Sequence of chain 1.C:
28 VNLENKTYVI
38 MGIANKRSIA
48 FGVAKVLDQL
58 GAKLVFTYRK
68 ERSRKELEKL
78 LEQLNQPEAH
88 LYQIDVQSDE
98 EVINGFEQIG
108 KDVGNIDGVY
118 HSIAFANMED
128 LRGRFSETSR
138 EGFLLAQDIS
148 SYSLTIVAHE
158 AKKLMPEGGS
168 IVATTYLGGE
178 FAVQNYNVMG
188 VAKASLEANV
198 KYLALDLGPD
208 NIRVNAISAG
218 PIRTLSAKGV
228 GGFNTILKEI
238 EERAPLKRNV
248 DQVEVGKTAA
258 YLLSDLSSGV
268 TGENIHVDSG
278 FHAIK

Binding-site contacts:
Ligand atom OXT contacts residue GLY228 of chain 1.C at 4.2 Å.
Ligand atom N contacts residue ARG129 of chain 1.C at 2.8 Å (salt-bridge).
Ligand atom OXT contacts residue GLY229 of chain 1.C at 3.2 Å (h-bond).
Ligand atom CG contacts residue ARG129 of chain 1.C at 3.0 Å.
Ligand atom OE2 contacts residue ARG129 of chain 1.C at 3.7 Å.
Ligand atom CB contacts residue ARG129 of chain 1.C at 4.2 Å.
Ligand atom C contacts residue GLY229 of chain 1.C at 3.8 Å.
Ligand atom N contacts residue GLY228 of chain 1.C at 4.0 Å.
Ligand atom CA contacts residue ARG129 of chain 1.C at 4.1 Å.
Ligand atom CD contacts residue ARG129 of chain 1.C at 3.9 Å.
Ligand atom O contacts residue GLY229 of chain 1.C at 4.1 Å.

A protein and the small-molecule ligand that binds it are described below.
Small molecule (SMILES): N[C@@H](CCC(=O)O)C(=O)O